Sequence of chain 1.G:
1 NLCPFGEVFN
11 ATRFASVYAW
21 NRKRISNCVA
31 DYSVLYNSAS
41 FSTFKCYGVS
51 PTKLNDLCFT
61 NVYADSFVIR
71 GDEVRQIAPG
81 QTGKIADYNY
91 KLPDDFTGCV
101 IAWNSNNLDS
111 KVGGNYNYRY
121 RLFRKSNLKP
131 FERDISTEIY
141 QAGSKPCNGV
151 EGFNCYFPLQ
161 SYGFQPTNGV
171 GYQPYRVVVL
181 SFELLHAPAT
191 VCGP

This protein binds this small molecule.
Small molecule (SMILES): CC(=O)N[C@@H]1[C@@H](O)[C@H](O)[C@@H](CO)O[C@H]1O

Binding-site contacts:
Ligand atom C8 contacts residue PHE9 of chain 1.G at 4.0 Å (hydrophobic).
Ligand atom O3 contacts residue VAL34 of chain 1.G at 3.7 Å.
Ligand atom C8 contacts residue VAL34 of chain 1.G at 4.2 Å (hydrophobic).
Ligand atom O7 contacts residue ASN10 of chain 1.G at 3.9 Å.
Ligand atom C3 contacts residue ASN10 of chain 1.G at 3.8 Å.
Ligand atom C8 contacts residue LEU35 of chain 1.G at 3.6 Å (hydrophobic).
Ligand atom C7 contacts residue VAL34 of chain 1.G at 4.3 Å (hydrophobic).
Ligand atom C7 contacts residue GLY6 of chain 1.G at 3.9 Å.
Ligand atom C8 contacts residue GLY6 of chain 1.G at 4.2 Å.
Ligand atom O7 contacts residue GLY6 of chain 1.G at 3.3 Å.
Ligand atom O5 contacts residue ASN10 of chain 1.G at 2.3 Å (h-bond).
Ligand atom C7 contacts residue ASN10 of chain 1.G at 3.7 Å.
Ligand atom C2 contacts residue ASN10 of chain 1.G at 2.5 Å.
Ligand atom C1 contacts residue ASN10 of chain 1.G at 1.4 Å.
Ligand atom N2 contacts residue ASN10 of chain 1.G at 3.0 Å (h-bond).
Ligand atom C5 contacts residue ASN10 of chain 1.G at 3.6 Å.
Ligand atom C4 contacts residue ASN10 of chain 1.G at 4.2 Å.
Ligand atom C8 contacts residue PHE5 of chain 1.G at 4.3 Å (hydrophobic).